Binding-site contacts:
Ligand atom C5 contacts residue PHE78 of chain 1.A at 4.0 Å (hydrophobic).
Ligand atom C4 contacts residue PHE78 of chain 1.A at 3.4 Å (hydrophobic).
Ligand atom O2' contacts residue ILE184 of chain 1.A at 4.0 Å.
Ligand atom O2' contacts residue HIS117 of chain 1.A at 4.2 Å.
Ligand atom C2 contacts residue ILE184 of chain 1.A at 3.8 Å (hydrophobic).
Ligand atom O2 contacts residue ILE184 of chain 1.A at 3.8 Å.
Ligand atom C4 contacts residue ILE17 of chain 1.A at 3.9 Å (hydrophobic).
Ligand atom O2' contacts residue GLY63 of chain 1.A at 3.7 Å.
Ligand atom C5 contacts residue PHE22 of chain 1.A at 3.6 Å (hydrophobic).
Ligand atom C1' contacts residue THR15 of chain 1.A at 3.6 Å.
Ligand atom C6 contacts residue ILE17 of chain 1.A at 3.9 Å (hydrophobic).
Ligand atom O2' contacts residue LEU64 of chain 1.A at 4.3 Å.
Ligand atom O2' contacts residue THR15 of chain 1.A at 3.0 Å (h-bond).
Ligand atom C5 contacts residue ILE17 of chain 1.A at 4.0 Å (hydrophobic).
Ligand atom C6 contacts residue GLY18 of chain 1.A at 3.7 Å.
Ligand atom O1' contacts residue HIS117 of chain 1.A at 2.7 Å (h-bond).
Ligand atom C5 contacts residue GLY18 of chain 1.A at 3.9 Å.
Ligand atom C6 contacts residue PHE22 of chain 1.A at 3.9 Å (hydrophobic).
Ligand atom C3 contacts residue ARG159 of chain 1.A at 4.4 Å.
Ligand atom O2 contacts residue PRO157 of chain 1.A at 3.5 Å.
Ligand atom C1 contacts residue THR15 of chain 1.A at 4.4 Å.
Ligand atom C2 contacts residue HIS80 of chain 1.A at 3.7 Å.
Ligand atom C4 contacts residue TYR21 of chain 1.A at 3.5 Å (hydrophobic).
Ligand atom C1' contacts residue HIS117 of chain 1.A at 3.8 Å.
Ligand atom C3 contacts residue ILE17 of chain 1.A at 3.6 Å (hydrophobic).
Ligand atom C1' contacts residue ILE184 of chain 1.A at 3.6 Å (hydrophobic).
Ligand atom C3 contacts residue HIS80 of chain 1.A at 3.7 Å.
Ligand atom C6 contacts residue ILE184 of chain 1.A at 4.3 Å (hydrophobic).
Ligand atom O2 contacts residue ILE17 of chain 1.A at 4.0 Å.
Ligand atom C1 contacts residue ILE184 of chain 1.A at 3.6 Å (hydrophobic).
Ligand atom C1' contacts residue ILE17 of chain 1.A at 4.3 Å (hydrophobic).
Ligand atom O1' contacts residue ILE184 of chain 1.A at 3.7 Å.
Ligand atom O1' contacts residue ILE17 of chain 1.A at 4.1 Å.
Ligand atom C2 contacts residue ILE17 of chain 1.A at 3.5 Å (hydrophobic).
Ligand atom C3 contacts residue ILE184 of chain 1.A at 4.2 Å (hydrophobic).
Ligand atom C5 contacts residue TYR21 of chain 1.A at 3.9 Å (hydrophobic).
Ligand atom O1' contacts residue THR15 of chain 1.A at 4.2 Å.
Ligand atom O2 contacts residue HIS80 of chain 1.A at 3.1 Å (h-bond).
Ligand atom C1 contacts residue ILE17 of chain 1.A at 3.6 Å (hydrophobic).
Ligand atom C3 contacts residue PHE78 of chain 1.A at 3.9 Å (hydrophobic).

Sequence of chain 1.A:
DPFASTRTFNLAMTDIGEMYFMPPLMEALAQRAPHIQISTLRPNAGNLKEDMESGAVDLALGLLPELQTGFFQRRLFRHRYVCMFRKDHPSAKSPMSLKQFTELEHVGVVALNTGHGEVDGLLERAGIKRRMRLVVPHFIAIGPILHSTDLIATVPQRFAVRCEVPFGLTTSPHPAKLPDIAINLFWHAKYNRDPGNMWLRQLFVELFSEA

This small molecule binds to this protein.
Small molecule (SMILES): O=C(O)c1ccccc1O